Binding-site contacts:
Ligand atom O10 contacts residue GLU570 of chain 1.A at 4.3 Å.
Ligand atom C24 contacts residue LEU515 of chain 1.A at 3.8 Å (hydrophobic).
Ligand atom C6 contacts residue TYR511 of chain 1.A at 3.9 Å (hydrophobic).
Ligand atom C17 contacts residue LEU553 of chain 1.A at 4.1 Å (hydrophobic).
Ligand atom N21 contacts residue TYR511 of chain 1.A at 4.3 Å.
Ligand atom C40 contacts residue PHE543 of chain 1.A at 3.6 Å (hydrophobic).
Ligand atom C5 contacts residue ALA566 of chain 1.A at 3.7 Å (hydrophobic).
Ligand atom C30 contacts residue MET547 of chain 1.A at 4.3 Å (hydrophobic).
Ligand atom C22 contacts residue ILE573 of chain 1.A at 4.0 Å (hydrophobic).
Ligand atom O23 contacts residue ILE569 of chain 1.A at 4.2 Å.
Ligand atom C13 contacts residue TYR554 of chain 1.A at 3.5 Å (hydrophobic).
Ligand atom O10 contacts residue ARG557 of chain 1.A at 3.0 Å (salt-bridge).
Ligand atom O12 contacts residue TYR554 of chain 1.A at 3.3 Å.
Ligand atom O23 contacts residue ILE573 of chain 1.A at 3.1 Å.
Ligand atom C37 contacts residue ALA665 of chain 1.D at 4.2 Å (hydrophobic).
Ligand atom C17 contacts residue THR550 of chain 1.A at 3.3 Å.
Ligand atom O12 contacts residue SER512 of chain 1.A at 3.5 Å.
Ligand atom C44 contacts residue LEU662 of chain 1.D at 3.6 Å (hydrophobic).
Ligand atom C3 contacts residue TYR554 of chain 1.A at 4.0 Å (hydrophobic).
Ligand atom C2 contacts residue THR550 of chain 1.A at 4.3 Å.
Ligand atom C44 contacts residue PHE591 of chain 1.D at 3.8 Å (hydrophobic).
Ligand atom C6 contacts residue GLU570 of chain 1.A at 4.3 Å.
Ligand atom C5 contacts residue GLU570 of chain 1.A at 4.0 Å.
Ligand atom C36 contacts residue MET547 of chain 1.A at 3.9 Å (hydrophobic).
Ligand atom C44 contacts residue ALA546 of chain 1.A at 4.1 Å (hydrophobic).
Ligand atom N21 contacts residue THR550 of chain 1.A at 3.5 Å (h-bond).
Ligand atom C24 contacts residue TYR511 of chain 1.A at 3.2 Å (hydrophobic).
Ligand atom C33 contacts residue LEU669 of chain 1.D at 3.6 Å (hydrophobic).
Ligand atom C4 contacts residue TYR511 of chain 1.A at 4.2 Å (hydrophobic).
Ligand atom C4 contacts residue ARG557 of chain 1.A at 4.2 Å.
Ligand atom C22 contacts residue TYR511 of chain 1.A at 3.0 Å (hydrophobic).
Ligand atom C6 contacts residue ILE569 of chain 1.A at 4.0 Å (hydrophobic).
Ligand atom C1 contacts residue THR550 of chain 1.A at 4.2 Å.
Ligand atom C13 contacts residue ASN551 of chain 1.A at 3.1 Å.
Ligand atom C44 contacts residue ALA665 of chain 1.D at 3.8 Å (hydrophobic).
Ligand atom C13 contacts residue LEU515 of chain 1.A at 4.1 Å (hydrophobic).
Ligand atom C13 contacts residue SER512 of chain 1.A at 3.5 Å.
Ligand atom O23 contacts residue TYR511 of chain 1.A at 2.3 Å (h-bond).
Ligand atom C2 contacts residue TYR554 of chain 1.A at 4.2 Å (hydrophobic).
Ligand atom C5 contacts residue TYR511 of chain 1.A at 3.8 Å (hydrophobic).

The small molecule below binds the protein below.
Small molecule (SMILES): COc1cc(CNC(=O)CCCC/C=C/C(C)C)ccc1O

Sequence of chain 1.D:
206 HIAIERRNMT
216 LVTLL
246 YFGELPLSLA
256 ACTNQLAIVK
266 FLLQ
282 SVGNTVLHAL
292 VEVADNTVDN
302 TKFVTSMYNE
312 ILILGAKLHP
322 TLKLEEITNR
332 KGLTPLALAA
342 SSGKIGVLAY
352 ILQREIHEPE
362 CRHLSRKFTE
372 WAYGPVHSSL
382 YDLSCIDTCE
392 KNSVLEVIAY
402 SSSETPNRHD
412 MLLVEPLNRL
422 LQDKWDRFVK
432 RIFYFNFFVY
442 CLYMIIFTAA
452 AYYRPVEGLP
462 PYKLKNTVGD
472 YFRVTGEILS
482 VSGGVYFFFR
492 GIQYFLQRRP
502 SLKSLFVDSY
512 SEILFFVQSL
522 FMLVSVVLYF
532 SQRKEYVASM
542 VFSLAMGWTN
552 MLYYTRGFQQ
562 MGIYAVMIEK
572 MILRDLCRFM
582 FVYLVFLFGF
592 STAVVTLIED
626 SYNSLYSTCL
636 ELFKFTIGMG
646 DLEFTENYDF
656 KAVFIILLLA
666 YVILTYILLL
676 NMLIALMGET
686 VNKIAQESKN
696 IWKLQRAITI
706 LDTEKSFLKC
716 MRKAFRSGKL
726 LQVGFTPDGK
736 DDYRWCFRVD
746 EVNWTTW

Sequence of chain 1.A:
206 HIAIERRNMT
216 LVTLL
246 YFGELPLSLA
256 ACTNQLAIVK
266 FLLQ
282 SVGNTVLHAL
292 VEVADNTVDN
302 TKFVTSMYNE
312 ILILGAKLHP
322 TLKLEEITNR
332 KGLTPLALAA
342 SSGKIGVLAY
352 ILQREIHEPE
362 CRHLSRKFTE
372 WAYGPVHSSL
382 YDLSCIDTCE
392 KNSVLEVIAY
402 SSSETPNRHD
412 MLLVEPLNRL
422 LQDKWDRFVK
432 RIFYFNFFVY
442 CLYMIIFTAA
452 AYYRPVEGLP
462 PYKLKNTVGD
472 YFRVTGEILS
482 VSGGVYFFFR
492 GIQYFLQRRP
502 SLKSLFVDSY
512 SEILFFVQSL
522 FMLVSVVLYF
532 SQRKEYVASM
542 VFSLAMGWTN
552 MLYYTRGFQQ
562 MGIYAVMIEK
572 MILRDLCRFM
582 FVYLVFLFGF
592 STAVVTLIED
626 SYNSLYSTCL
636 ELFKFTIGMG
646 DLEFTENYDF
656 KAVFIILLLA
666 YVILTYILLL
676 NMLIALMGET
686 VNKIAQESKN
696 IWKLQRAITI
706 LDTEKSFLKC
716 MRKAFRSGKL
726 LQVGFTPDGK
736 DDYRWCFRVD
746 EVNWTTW